Binding-site contacts:
Ligand atom C8 contacts residue ASN73 of chain 1.F at 3.3 Å.
Ligand atom O5 contacts residue ASN73 of chain 1.F at 2.4 Å (h-bond).
Ligand atom C8 contacts residue ARG142 of chain 1.F at 4.0 Å.
Ligand atom N2 contacts residue PHE112 of chain 1.F at 3.5 Å (h-bond).
Ligand atom C3 contacts residue PHE112 of chain 1.F at 4.5 Å (hydrophobic).
Ligand atom C5 contacts residue ASN73 of chain 1.F at 3.7 Å.
Ligand atom C3 contacts residue ASN73 of chain 1.F at 3.8 Å.
Ligand atom C1 contacts residue ASN73 of chain 1.F at 1.4 Å.
Ligand atom C2 contacts residue ASN73 of chain 1.F at 2.5 Å.
Ligand atom C7 contacts residue ASN73 of chain 1.F at 3.5 Å.
Ligand atom C2 contacts residue PHE112 of chain 1.F at 4.4 Å (hydrophobic).
Ligand atom C7 contacts residue PHE112 of chain 1.F at 4.3 Å (hydrophobic).
Ligand atom C4 contacts residue ASN73 of chain 1.F at 4.3 Å.
Ligand atom N2 contacts residue ASN73 of chain 1.F at 2.9 Å (h-bond).

A small-molecule ligand and the protein it binds are described below.
Small molecule (SMILES): CC(=O)N[C@@H]1[C@@H](O)[C@H](O)[C@@H](CO)O[C@H]1O

Sequence of chain 1.F:
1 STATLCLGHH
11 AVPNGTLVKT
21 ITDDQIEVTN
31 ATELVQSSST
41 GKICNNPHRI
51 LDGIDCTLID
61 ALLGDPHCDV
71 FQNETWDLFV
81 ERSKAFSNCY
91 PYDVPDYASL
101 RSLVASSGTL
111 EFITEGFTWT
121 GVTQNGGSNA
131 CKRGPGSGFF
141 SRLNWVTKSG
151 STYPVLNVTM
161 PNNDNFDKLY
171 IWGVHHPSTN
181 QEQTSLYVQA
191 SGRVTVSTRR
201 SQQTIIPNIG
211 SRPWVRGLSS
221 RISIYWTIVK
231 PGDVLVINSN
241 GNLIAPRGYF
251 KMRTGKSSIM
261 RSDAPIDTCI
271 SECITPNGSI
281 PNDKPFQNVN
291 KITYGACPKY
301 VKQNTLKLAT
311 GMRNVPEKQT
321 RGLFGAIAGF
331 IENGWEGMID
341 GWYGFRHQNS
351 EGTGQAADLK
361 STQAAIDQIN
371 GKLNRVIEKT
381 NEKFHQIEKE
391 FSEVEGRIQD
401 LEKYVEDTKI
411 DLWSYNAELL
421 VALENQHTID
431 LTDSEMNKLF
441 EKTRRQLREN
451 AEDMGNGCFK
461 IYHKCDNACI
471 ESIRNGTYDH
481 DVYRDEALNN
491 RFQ